Binding-site contacts:
Ligand atom N1 contacts residue ARG337 of chain 1.V at 3.4 Å (salt-bridge).
Ligand atom OAE contacts residue ALA74 of chain 1.U at 3.6 Å.
Ligand atom CAC contacts residue VAL540 of chain 1.V at 3.7 Å (hydrophobic).
Ligand atom OAF contacts residue LYS208 of chain 1.U at 3.3 Å (salt-bridge).
Ligand atom C2 contacts residue TRP543 of chain 1.V at 3.5 Å (hydrophobic).
Ligand atom N3 contacts residue TRP543 of chain 1.V at 3.6 Å.
Ligand atom C6 contacts residue PHE158 of chain 1.U at 3.6 Å (hydrophobic).
Ligand atom CAI contacts residue ALA157 of chain 1.U at 3.7 Å (hydrophobic).
Ligand atom CAU contacts residue TRP543 of chain 1.V at 3.4 Å (hydrophobic).
Ligand atom C4 contacts residue TRP543 of chain 1.V at 3.6 Å (hydrophobic).
Ligand atom OAS contacts residue PHE158 of chain 1.U at 3.2 Å.
Ligand atom NAP contacts residue GLY73 of chain 1.U at 3.5 Å.
Ligand atom NAQ contacts residue ARG337 of chain 1.V at 3.5 Å (salt-bridge).
Ligand atom CAB contacts residue ARG337 of chain 1.V at 3.6 Å.
Ligand atom C6 contacts residue ARG337 of chain 1.V at 3.5 Å.
Ligand atom NAP contacts residue TRP543 of chain 1.V at 3.6 Å.
Ligand atom OAS contacts residue ARG337 of chain 1.V at 2.8 Å (salt-bridge).
Ligand atom CAK contacts residue PHE158 of chain 1.U at 3.6 Å (hydrophobic).
Ligand atom CAI contacts residue ASP336 of chain 1.V at 3.2 Å.
Ligand atom CAK contacts residue VAL148 of chain 1.U at 3.5 Å (hydrophobic).
Ligand atom CAJ contacts residue ARG337 of chain 1.V at 3.6 Å.
Ligand atom CAU contacts residue LYS208 of chain 1.U at 3.5 Å.
Ligand atom CAC contacts residue GLY73 of chain 1.U at 3.7 Å.
Ligand atom CAB contacts residue MET311 of chain 1.V at 3.6 Å (hydrophobic).
Ligand atom N3 contacts residue GLY73 of chain 1.U at 3.4 Å.
Ligand atom CAH contacts residue ARG337 of chain 1.V at 3.7 Å.
Ligand atom C5 contacts residue MET539 of chain 1.V at 3.7 Å (hydrophobic).
Ligand atom CAW contacts residue PRO149 of chain 1.U at 3.5 Å (hydrophobic).
Ligand atom CBA contacts residue PRO149 of chain 1.U at 3.8 Å (hydrophobic).
Ligand atom CAH contacts residue ASP336 of chain 1.V at 3.8 Å.
Ligand atom OAG contacts residue ARG337 of chain 1.V at 2.7 Å (salt-bridge).
Ligand atom OAE contacts residue VAL148 of chain 1.U at 3.4 Å.
Ligand atom OAD contacts residue GLY73 of chain 1.U at 3.8 Å.
Ligand atom N1 contacts residue TRP543 of chain 1.V at 3.4 Å.
Ligand atom CAA contacts residue ALA74 of chain 1.U at 3.6 Å (hydrophobic).
Ligand atom NAQ contacts residue TRP543 of chain 1.V at 3.4 Å.
Ligand atom OAD contacts residue LYS208 of chain 1.U at 2.3 Å (salt-bridge).
Ligand atom OAD contacts residue TRP543 of chain 1.V at 3.7 Å.
Ligand atom OAT contacts residue MET539 of chain 1.V at 3.2 Å.
Ligand atom CAB contacts residue FAD1 of chain 1.EC at 3.6 Å.

Sequence of chain 1.U:
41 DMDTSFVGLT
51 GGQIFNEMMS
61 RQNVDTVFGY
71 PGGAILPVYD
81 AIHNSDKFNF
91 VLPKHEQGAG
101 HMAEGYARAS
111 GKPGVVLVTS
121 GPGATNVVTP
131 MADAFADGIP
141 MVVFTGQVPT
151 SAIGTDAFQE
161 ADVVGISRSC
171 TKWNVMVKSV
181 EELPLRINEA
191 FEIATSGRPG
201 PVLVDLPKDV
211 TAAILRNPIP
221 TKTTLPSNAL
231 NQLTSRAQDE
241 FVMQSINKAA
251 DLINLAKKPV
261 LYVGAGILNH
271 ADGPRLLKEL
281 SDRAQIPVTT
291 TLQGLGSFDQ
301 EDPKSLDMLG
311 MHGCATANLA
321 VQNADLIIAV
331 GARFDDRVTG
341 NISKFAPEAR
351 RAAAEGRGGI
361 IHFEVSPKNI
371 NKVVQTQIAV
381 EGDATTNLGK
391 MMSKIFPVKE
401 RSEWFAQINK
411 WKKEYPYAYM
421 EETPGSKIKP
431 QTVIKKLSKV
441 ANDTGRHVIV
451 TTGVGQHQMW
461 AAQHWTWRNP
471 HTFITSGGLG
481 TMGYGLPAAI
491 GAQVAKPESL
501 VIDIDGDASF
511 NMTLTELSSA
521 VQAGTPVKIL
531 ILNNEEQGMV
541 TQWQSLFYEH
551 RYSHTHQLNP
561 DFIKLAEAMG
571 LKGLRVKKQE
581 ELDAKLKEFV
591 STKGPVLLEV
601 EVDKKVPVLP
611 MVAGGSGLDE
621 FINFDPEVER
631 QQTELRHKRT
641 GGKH

Sequence of chain 1.V:
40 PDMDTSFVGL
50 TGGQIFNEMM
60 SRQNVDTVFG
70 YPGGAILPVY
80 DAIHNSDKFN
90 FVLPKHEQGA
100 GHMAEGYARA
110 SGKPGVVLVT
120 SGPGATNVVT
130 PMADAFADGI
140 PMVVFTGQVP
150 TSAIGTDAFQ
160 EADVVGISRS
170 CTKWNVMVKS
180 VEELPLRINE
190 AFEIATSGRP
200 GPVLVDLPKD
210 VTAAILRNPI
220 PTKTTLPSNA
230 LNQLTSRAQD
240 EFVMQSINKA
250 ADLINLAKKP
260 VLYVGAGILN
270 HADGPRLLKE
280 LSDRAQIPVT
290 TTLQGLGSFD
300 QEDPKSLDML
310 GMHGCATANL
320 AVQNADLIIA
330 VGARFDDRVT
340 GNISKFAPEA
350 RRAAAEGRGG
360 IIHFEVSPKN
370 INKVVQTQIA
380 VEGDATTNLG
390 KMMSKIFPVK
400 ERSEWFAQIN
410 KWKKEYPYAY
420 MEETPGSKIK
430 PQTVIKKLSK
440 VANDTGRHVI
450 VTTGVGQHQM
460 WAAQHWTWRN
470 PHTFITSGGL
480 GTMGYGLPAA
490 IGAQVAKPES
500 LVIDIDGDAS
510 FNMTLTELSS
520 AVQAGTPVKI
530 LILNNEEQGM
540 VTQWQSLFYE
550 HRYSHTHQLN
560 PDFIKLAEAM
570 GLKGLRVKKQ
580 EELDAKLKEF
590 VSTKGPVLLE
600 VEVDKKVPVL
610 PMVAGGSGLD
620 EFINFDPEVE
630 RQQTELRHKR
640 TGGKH

A small-molecule ligand and the protein it binds are described below.
Small molecule (SMILES): COC(=O)c1ccccc1CS(=O)(=O)NC(=O)Nc1nc(OC)cc(OC)n1